Binding-site contacts:
Ligand atom C4 contacts residue ASN399 of chain 1.A at 4.0 Å.
Ligand atom C7 contacts residue ASN399 of chain 1.A at 3.5 Å.
Ligand atom O5 contacts residue ASN399 of chain 1.A at 2.5 Å (h-bond).
Ligand atom C3 contacts residue ASN399 of chain 1.A at 3.7 Å.
Ligand atom N2 contacts residue ASN399 of chain 1.A at 3.1 Å (h-bond).
Ligand atom C8 contacts residue ASN399 of chain 1.A at 3.2 Å.
Ligand atom C6 contacts residue ASN399 of chain 1.A at 3.3 Å.
Ligand atom O6 contacts residue SER401 of chain 1.A at 3.7 Å.
Ligand atom O6 contacts residue ASN399 of chain 1.A at 4.1 Å.
Ligand atom C1 contacts residue ASN399 of chain 1.A at 1.4 Å.
Ligand atom O7 contacts residue ASN399 of chain 1.A at 4.5 Å.
Ligand atom C2 contacts residue ASN399 of chain 1.A at 2.4 Å.
Ligand atom C5 contacts residue ASN399 of chain 1.A at 3.4 Å.

This protein binds this small molecule.
Small molecule (SMILES): CC(=O)N[C@@H]1[C@@H](O)[C@H](O)[C@@H](CO)O[C@H]1O

Sequence of chain 1.A:
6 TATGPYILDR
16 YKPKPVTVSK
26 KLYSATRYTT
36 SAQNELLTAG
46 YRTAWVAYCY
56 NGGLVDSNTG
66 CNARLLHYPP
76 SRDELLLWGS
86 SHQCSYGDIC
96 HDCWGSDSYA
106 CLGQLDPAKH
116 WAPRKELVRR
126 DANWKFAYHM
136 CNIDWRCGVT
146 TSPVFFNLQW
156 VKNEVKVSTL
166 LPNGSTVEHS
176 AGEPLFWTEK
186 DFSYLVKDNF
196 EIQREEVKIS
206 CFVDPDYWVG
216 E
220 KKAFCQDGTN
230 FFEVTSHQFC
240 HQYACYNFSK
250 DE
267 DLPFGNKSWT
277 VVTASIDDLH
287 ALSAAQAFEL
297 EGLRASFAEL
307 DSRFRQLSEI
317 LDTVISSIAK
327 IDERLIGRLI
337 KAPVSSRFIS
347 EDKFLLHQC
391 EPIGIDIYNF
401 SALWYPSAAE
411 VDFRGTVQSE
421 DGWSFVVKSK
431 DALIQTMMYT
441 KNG